Binding-site contacts:
Ligand atom C3 contacts residue TRP216 of chain 1.A at 4.0 Å (hydrophobic).
Ligand atom C7 contacts residue THR161 of chain 1.E at 4.4 Å.
Ligand atom O3 contacts residue TRP216 of chain 1.A at 3.7 Å.
Ligand atom O7 contacts residue ARG214 of chain 1.A at 4.0 Å.
Ligand atom C6 contacts residue THR161 of chain 1.E at 3.6 Å.
Ligand atom C4 contacts residue ASN159 of chain 1.E at 4.2 Å.
Ligand atom O7 contacts residue TRP216 of chain 1.A at 3.0 Å (h-bond).
Ligand atom O6 contacts residue TRP216 of chain 1.A at 3.8 Å.
Ligand atom O4 contacts residue TRP216 of chain 1.A at 3.4 Å.
Ligand atom O7 contacts residue ASN159 of chain 1.E at 3.8 Å.
Ligand atom C5 contacts residue ASN159 of chain 1.E at 3.6 Å.
Ligand atom C8 contacts residue SER213 of chain 1.A at 3.8 Å.
Ligand atom C8 contacts residue THR181 of chain 1.A at 3.9 Å.
Ligand atom C5 contacts residue TRP216 of chain 1.A at 4.0 Å (hydrophobic).
Ligand atom C2 contacts residue ASN159 of chain 1.E at 2.5 Å.
Ligand atom C3 contacts residue ASN159 of chain 1.E at 3.8 Å.
Ligand atom N2 contacts residue SER213 of chain 1.A at 2.8 Å (h-bond).
Ligand atom C1 contacts residue TRP216 of chain 1.A at 4.2 Å (hydrophobic).
Ligand atom O6 contacts residue THR161 of chain 1.E at 4.2 Å.
Ligand atom C8 contacts residue THR161 of chain 1.E at 3.3 Å.
Ligand atom C2 contacts residue SER213 of chain 1.A at 3.5 Å.
Ligand atom C4 contacts residue TRP216 of chain 1.A at 4.2 Å (hydrophobic).
Ligand atom N2 contacts residue TRP216 of chain 1.A at 4.4 Å.
Ligand atom C2 contacts residue TRP216 of chain 1.A at 3.9 Å (hydrophobic).
Ligand atom O3 contacts residue SER213 of chain 1.A at 4.3 Å.
Ligand atom C7 contacts residue SER213 of chain 1.A at 3.8 Å.
Ligand atom O7 contacts residue PRO215 of chain 1.A at 3.3 Å.
Ligand atom C7 contacts residue TRP216 of chain 1.A at 3.9 Å (hydrophobic).
Ligand atom C3 contacts residue SER213 of chain 1.A at 3.7 Å.
Ligand atom C1 contacts residue ASN159 of chain 1.E at 1.4 Å.
Ligand atom O5 contacts residue ASN159 of chain 1.E at 2.2 Å (h-bond).
Ligand atom C7 contacts residue ASN159 of chain 1.E at 3.5 Å.
Ligand atom C8 contacts residue VAL236 of chain 1.E at 4.5 Å (hydrophobic).
Ligand atom C7 contacts residue PRO215 of chain 1.A at 4.2 Å (hydrophobic).
Ligand atom C4 contacts residue TRP216 of chain 1.A at 4.0 Å (hydrophobic).
Ligand atom O6 contacts residue TRP216 of chain 1.A at 4.2 Å.
Ligand atom N2 contacts residue ASN159 of chain 1.E at 2.9 Å (h-bond).
Ligand atom C3 contacts residue TRP216 of chain 1.A at 4.2 Å (hydrophobic).
Ligand atom C1 contacts residue SER213 of chain 1.A at 3.6 Å.

Sequence of chain 1.A:
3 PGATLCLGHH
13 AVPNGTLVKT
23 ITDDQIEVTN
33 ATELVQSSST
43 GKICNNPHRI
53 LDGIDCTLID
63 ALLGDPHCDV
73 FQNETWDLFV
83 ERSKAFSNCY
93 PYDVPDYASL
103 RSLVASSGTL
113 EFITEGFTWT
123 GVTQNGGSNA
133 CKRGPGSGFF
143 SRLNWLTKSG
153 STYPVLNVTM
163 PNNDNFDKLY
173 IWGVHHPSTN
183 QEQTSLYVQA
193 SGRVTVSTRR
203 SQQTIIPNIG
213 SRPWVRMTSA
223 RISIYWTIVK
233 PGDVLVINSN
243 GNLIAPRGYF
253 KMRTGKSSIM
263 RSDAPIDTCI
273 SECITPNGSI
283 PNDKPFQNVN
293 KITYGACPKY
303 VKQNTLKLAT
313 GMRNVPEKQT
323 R

A protein and the small-molecule ligand that binds it are described below.
Small molecule (SMILES): CC(=O)N[C@H]1[C@H](O[C@H]2[C@H](O)[C@@H](NC(C)=O)CO[C@@H]2CO)O[C@H](CO)[C@@H](O[C@@H]2O[C@H](CO)[C@@H](O)[C@H](O[C@H]3O[C@H](CO)[C@@H](O)[C@H](O)[C@@H]3O)[C@@H]2O)[C@@H]1O

Sequence of chain 1.E:
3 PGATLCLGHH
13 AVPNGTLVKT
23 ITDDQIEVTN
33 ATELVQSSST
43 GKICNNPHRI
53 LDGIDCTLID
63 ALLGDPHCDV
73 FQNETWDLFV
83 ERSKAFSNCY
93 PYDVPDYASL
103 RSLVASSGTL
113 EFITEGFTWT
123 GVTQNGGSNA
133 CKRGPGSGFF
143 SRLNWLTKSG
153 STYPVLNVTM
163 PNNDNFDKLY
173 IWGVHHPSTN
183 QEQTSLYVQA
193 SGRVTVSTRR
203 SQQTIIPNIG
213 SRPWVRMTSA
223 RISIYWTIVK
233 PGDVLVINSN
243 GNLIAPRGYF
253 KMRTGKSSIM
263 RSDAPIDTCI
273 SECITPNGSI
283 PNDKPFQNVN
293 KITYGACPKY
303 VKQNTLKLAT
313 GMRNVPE